Sequence of chain 10.C:
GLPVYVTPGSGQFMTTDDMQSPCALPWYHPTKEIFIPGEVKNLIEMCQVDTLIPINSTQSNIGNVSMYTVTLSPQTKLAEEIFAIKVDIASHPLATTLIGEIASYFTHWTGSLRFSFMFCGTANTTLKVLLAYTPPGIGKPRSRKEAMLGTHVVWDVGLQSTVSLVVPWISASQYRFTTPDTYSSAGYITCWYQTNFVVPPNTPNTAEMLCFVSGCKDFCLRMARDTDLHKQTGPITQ

Sequence of chain 10.A:
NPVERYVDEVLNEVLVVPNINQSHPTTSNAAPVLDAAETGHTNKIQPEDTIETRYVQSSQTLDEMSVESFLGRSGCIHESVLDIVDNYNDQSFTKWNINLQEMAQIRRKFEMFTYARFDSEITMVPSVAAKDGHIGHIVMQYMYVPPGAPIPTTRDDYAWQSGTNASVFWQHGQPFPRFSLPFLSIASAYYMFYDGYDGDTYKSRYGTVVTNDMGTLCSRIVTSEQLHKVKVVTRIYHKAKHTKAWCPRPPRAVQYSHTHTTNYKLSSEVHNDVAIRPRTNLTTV

This small molecule binds to this protein.
Small molecule (SMILES): Cc1cc(CCCOc2c(C)cc(-c3coc(C)n3)cc2C)on1

Binding-site contacts:
Ligand atom C1A contacts residue TYR144 of chain 10.A at 3.1 Å (hydrophobic).
Ligand atom C1B contacts residue ILE98 of chain 10.A at 3.6 Å (hydrophobic).
Ligand atom C1A contacts residue PHE179 of chain 10.A at 3.5 Å (hydrophobic).
Ligand atom C6B contacts residue LEU181 of chain 10.A at 3.3 Å (hydrophobic).
Ligand atom CM6 contacts residue LEU184 of chain 10.A at 3.4 Å (hydrophobic).
Ligand atom C1B contacts residue LEU181 of chain 10.A at 3.8 Å (hydrophobic).
Ligand atom C2C contacts residue ILE98 of chain 10.A at 4.0 Å (hydrophobic).
Ligand atom CM4 contacts residue TYR142 of chain 10.A at 3.1 Å (hydrophobic).
Ligand atom O1B contacts residue ILE98 of chain 10.A at 2.9 Å.
Ligand atom C1C contacts residue MET214 of chain 10.A at 3.7 Å (hydrophobic).
Ligand atom O5A contacts residue PHE179 of chain 10.A at 3.7 Å.
Ligand atom O1 contacts residue MET214 of chain 10.A at 3.2 Å.
Ligand atom CM6 contacts residue LEU181 of chain 10.A at 3.7 Å (hydrophobic).
Ligand atom CM4 contacts residue PHE179 of chain 10.A at 3.9 Å (hydrophobic).
Ligand atom C4A contacts residue PHE179 of chain 10.A at 3.3 Å (hydrophobic).
Ligand atom C2B contacts residue ILE122 of chain 10.A at 3.9 Å (hydrophobic).
Ligand atom C3 contacts residue LEU100 of chain 10.A at 3.9 Å (hydrophobic).
Ligand atom C6B contacts residue ILE98 of chain 10.A at 3.6 Å (hydrophobic).
Ligand atom C4A contacts residue TYR144 of chain 10.A at 3.8 Å (hydrophobic).
Ligand atom N2 contacts residue LEU100 of chain 10.A at 3.8 Å.
Ligand atom O1 contacts residue LEU100 of chain 10.A at 4.0 Å.
Ligand atom C2A contacts residue TYR144 of chain 10.A at 3.7 Å (hydrophobic).
Ligand atom CM2 contacts residue ILE236 of chain 10.A at 4.0 Å (hydrophobic).
Ligand atom CM4 contacts residue VAL168 of chain 10.A at 3.5 Å (hydrophobic).
Ligand atom CM6 contacts residue TYR144 of chain 10.A at 3.7 Å (hydrophobic).
Ligand atom C2A contacts residue PHE179 of chain 10.A at 3.3 Å (hydrophobic).
Ligand atom CM3 contacts residue TYR190 of chain 10.A at 3.9 Å (hydrophobic).
Ligand atom C2B contacts residue ILE98 of chain 10.A at 3.9 Å (hydrophobic).
Ligand atom N3A contacts residue PHE179 of chain 10.A at 3.0 Å.
Ligand atom C4 contacts residue TYR190 of chain 10.A at 3.8 Å (hydrophobic).
Ligand atom O5A contacts residue TYR144 of chain 10.A at 3.1 Å.
Ligand atom C5B contacts residue TYR144 of chain 10.A at 3.6 Å (hydrophobic).
Ligand atom N3A contacts residue LEU217 of chain 10.A at 3.4 Å.
Ligand atom C4B contacts residue LEU181 of chain 10.A at 3.8 Å (hydrophobic).
Ligand atom C4B contacts residue PHE179 of chain 10.A at 3.9 Å (hydrophobic).
Ligand atom N2 contacts residue MET214 of chain 10.A at 3.8 Å.
Ligand atom CM2 contacts residue ILE122 of chain 10.A at 3.7 Å (hydrophobic).
Ligand atom C5 contacts residue MET214 of chain 10.A at 3.6 Å (hydrophobic).
Ligand atom O5A contacts residue ALA166 of chain 10.A at 3.9 Å.
Ligand atom C5B contacts residue LEU181 of chain 10.A at 3.3 Å (hydrophobic).